The small molecule below binds the protein below.
Small molecule (SMILES): CC(=O)N[C@@H]1[C@@H](O)[C@H](O)[C@@H](CO)O[C@H]1O

Sequence of chain 1.B:
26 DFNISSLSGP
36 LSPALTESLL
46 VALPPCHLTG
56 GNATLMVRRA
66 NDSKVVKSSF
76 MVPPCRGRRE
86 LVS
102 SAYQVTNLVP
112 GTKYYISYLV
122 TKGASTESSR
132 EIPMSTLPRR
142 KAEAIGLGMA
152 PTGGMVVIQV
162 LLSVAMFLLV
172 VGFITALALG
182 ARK

Binding-site contacts:
Ligand atom N2 contacts residue ASN28 of chain 1.B at 3.1 Å (h-bond).
Ligand atom C3 contacts residue ASN28 of chain 1.B at 3.8 Å.
Ligand atom C8 contacts residue ARG131 of chain 1.B at 3.7 Å.
Ligand atom O7 contacts residue ARG131 of chain 1.B at 3.8 Å.
Ligand atom O5 contacts residue ASN28 of chain 1.B at 2.3 Å (h-bond).
Ligand atom C2 contacts residue ASN28 of chain 1.B at 2.5 Å.
Ligand atom C8 contacts residue ASP26 of chain 1.B at 3.2 Å.
Ligand atom C7 contacts residue ASN28 of chain 1.B at 3.5 Å.
Ligand atom C5 contacts residue ASN28 of chain 1.B at 3.7 Å.
Ligand atom C8 contacts residue ASN28 of chain 1.B at 4.3 Å.
Ligand atom C1 contacts residue ASN28 of chain 1.B at 1.4 Å.
Ligand atom C7 contacts residue ARG131 of chain 1.B at 3.9 Å.
Ligand atom O7 contacts residue ASN28 of chain 1.B at 3.5 Å (h-bond).
Ligand atom C7 contacts residue ASP26 of chain 1.B at 4.2 Å.
Ligand atom C4 contacts residue ASN28 of chain 1.B at 4.2 Å.